Sequence of chain 1.H:
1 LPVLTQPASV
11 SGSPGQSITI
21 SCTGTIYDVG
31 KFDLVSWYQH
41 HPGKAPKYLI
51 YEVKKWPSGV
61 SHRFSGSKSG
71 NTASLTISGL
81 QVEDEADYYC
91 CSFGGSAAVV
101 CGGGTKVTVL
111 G

Binding-site contacts:
Ligand atom C6 contacts residue TYR110 of chain 1.G at 4.3 Å (hydrophobic).
Ligand atom C8 contacts residue ASP33 of chain 1.H at 4.2 Å.
Ligand atom C5 contacts residue ASN400 of chain 1.E at 3.7 Å.
Ligand atom O6 contacts residue THR402 of chain 1.E at 4.2 Å.
Ligand atom C7 contacts residue PHE32 of chain 1.H at 4.4 Å (hydrophobic).
Ligand atom C7 contacts residue ILE401 of chain 1.E at 4.1 Å (hydrophobic).
Ligand atom C8 contacts residue TYR111 of chain 1.G at 4.5 Å (hydrophobic).
Ligand atom C8 contacts residue THR402 of chain 1.E at 4.1 Å.
Ligand atom O7 contacts residue THR402 of chain 1.E at 2.7 Å (h-bond).
Ligand atom C8 contacts residue ILE401 of chain 1.E at 3.9 Å (hydrophobic).
Ligand atom O5 contacts residue ASN400 of chain 1.E at 2.4 Å (h-bond).
Ligand atom N2 contacts residue PHE32 of chain 1.H at 4.3 Å.
Ligand atom O7 contacts residue ILE401 of chain 1.E at 4.1 Å.
Ligand atom C7 contacts residue ASN400 of chain 1.E at 3.7 Å.
Ligand atom C8 contacts residue PHE32 of chain 1.H at 3.6 Å (hydrophobic).
Ligand atom C2 contacts residue ASN400 of chain 1.E at 2.5 Å.
Ligand atom O4 contacts residue PHE32 of chain 1.H at 4.4 Å.
Ligand atom C5 contacts residue PHE32 of chain 1.H at 4.5 Å (hydrophobic).
Ligand atom C4 contacts residue ASN400 of chain 1.E at 4.2 Å.
Ligand atom C1 contacts residue ASN400 of chain 1.E at 1.4 Å.
Ligand atom C7 contacts residue THR402 of chain 1.E at 3.7 Å.
Ligand atom N2 contacts residue ASN400 of chain 1.E at 2.9 Å (h-bond).
Ligand atom C3 contacts residue ASN400 of chain 1.E at 3.8 Å.
Ligand atom C8 contacts residue ASN400 of chain 1.E at 3.3 Å.

Sequence of chain 1.G:
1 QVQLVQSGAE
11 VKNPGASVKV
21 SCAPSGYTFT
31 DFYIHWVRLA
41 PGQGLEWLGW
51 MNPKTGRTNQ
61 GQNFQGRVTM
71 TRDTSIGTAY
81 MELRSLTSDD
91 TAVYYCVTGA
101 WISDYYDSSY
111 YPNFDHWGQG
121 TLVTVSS

The small molecule below binds the protein below.
Small molecule (SMILES): CC(=O)N[C@H]1[C@H](O[C@H]2[C@H](O)[C@@H](NC(C)=O)CO[C@@H]2CO)O[C@H](CO)[C@@H](O[C@@H]2O[C@H](CO)[C@@H](O)[C@H](O)[C@@H]2O)[C@@H]1O

Sequence of chain 1.E:
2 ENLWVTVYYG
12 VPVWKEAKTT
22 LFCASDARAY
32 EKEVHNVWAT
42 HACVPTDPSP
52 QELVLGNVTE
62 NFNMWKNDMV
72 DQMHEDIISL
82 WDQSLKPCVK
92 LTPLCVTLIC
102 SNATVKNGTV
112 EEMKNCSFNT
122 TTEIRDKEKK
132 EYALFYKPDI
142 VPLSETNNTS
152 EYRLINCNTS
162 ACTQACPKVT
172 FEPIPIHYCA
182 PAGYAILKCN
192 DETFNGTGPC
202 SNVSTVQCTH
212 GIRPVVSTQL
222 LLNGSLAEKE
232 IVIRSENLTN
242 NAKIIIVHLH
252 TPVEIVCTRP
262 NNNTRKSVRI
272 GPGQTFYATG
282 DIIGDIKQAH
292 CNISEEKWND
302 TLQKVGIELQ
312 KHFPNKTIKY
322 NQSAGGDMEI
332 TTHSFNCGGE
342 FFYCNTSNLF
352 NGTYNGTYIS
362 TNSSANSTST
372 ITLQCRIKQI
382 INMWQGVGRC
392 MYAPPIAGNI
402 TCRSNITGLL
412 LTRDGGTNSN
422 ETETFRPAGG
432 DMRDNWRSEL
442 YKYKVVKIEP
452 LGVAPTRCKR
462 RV